Sequence of chain 5.B:
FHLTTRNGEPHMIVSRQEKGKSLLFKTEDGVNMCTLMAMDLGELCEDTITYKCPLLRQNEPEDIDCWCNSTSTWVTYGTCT

Sequence of chain 5.A:
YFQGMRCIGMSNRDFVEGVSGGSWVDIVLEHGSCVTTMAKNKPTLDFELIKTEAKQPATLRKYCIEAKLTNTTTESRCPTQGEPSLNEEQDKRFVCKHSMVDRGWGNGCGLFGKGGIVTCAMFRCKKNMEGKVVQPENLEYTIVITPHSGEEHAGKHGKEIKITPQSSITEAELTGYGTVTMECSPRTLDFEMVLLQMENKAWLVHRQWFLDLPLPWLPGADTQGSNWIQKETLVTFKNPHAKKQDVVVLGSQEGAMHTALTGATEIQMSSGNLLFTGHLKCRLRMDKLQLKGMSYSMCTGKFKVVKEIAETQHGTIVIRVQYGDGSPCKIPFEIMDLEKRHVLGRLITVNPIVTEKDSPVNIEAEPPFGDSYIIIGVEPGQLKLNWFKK

Binding-site contacts:
Ligand atom C6 contacts residue NAG1 of chain 5.N at 3.4 Å.
Ligand atom O4 contacts residue NAG1 of chain 5.N at 1.6 Å.
Ligand atom C4 contacts residue ASN75 of chain 5.A at 4.0 Å.
Ligand atom C3 contacts residue ASN75 of chain 5.A at 3.5 Å.
Ligand atom O5 contacts residue ASN75 of chain 5.A at 2.1 Å (h-bond).
Ligand atom C2 contacts residue ASN75 of chain 5.A at 2.6 Å.
Ligand atom C2 contacts residue NAG1 of chain 5.N at 4.1 Å.
Ligand atom C7 contacts residue MET126 of chain 5.A at 3.8 Å (hydrophobic).
Ligand atom O6 contacts residue THR48 of chain 5.B at 4.0 Å.
Ligand atom C8 contacts residue ASN75 of chain 5.A at 3.0 Å.
Ligand atom O6 contacts residue ASN75 of chain 5.A at 3.8 Å.
Ligand atom C6 contacts residue ASN75 of chain 5.A at 3.8 Å.
Ligand atom O5 contacts residue THR48 of chain 5.B at 4.0 Å.
Ligand atom C5 contacts residue ASN75 of chain 5.A at 3.2 Å.
Ligand atom C3 contacts residue NAG1 of chain 5.N at 3.3 Å.
Ligand atom O6 contacts residue GLU46 of chain 5.B at 3.8 Å.
Ligand atom C4 contacts residue NAG1 of chain 5.N at 2.9 Å.
Ligand atom C8 contacts residue PHE98 of chain 5.A at 3.6 Å (hydrophobic).
Ligand atom C6 contacts residue THR48 of chain 5.B at 4.4 Å.
Ligand atom C7 contacts residue ASN75 of chain 5.A at 2.8 Å.
Ligand atom C6 contacts residue CYS45 of chain 5.B at 4.4 Å (hydrophobic).
Ligand atom O7 contacts residue ASN75 of chain 5.A at 3.2 Å (h-bond).
Ligand atom N2 contacts residue ASN75 of chain 5.A at 3.0 Å (h-bond).
Ligand atom O6 contacts residue CYS45 of chain 5.B at 3.4 Å (h-bond).
Ligand atom O6 contacts residue NAG1 of chain 5.N at 4.1 Å.
Ligand atom C1 contacts residue ASN75 of chain 5.A at 1.3 Å.
Ligand atom C5 contacts residue NAG1 of chain 5.N at 3.7 Å.
Ligand atom O7 contacts residue MET126 of chain 5.A at 3.1 Å.
Ligand atom O3 contacts residue NAG1 of chain 5.N at 2.4 Å (h-bond).
Ligand atom C8 contacts residue MET126 of chain 5.A at 3.7 Å (hydrophobic).

This protein binds this small molecule.
Small molecule (SMILES): CC(=O)N[C@@H]1[C@@H](O)[C@H](O)[C@@H](CO)O[C@H]1O